A protein and the small-molecule ligand that binds it are described below.
Small molecule (SMILES): c1ccc2[nH]ccc2c1

Sequence of chain 1.A:
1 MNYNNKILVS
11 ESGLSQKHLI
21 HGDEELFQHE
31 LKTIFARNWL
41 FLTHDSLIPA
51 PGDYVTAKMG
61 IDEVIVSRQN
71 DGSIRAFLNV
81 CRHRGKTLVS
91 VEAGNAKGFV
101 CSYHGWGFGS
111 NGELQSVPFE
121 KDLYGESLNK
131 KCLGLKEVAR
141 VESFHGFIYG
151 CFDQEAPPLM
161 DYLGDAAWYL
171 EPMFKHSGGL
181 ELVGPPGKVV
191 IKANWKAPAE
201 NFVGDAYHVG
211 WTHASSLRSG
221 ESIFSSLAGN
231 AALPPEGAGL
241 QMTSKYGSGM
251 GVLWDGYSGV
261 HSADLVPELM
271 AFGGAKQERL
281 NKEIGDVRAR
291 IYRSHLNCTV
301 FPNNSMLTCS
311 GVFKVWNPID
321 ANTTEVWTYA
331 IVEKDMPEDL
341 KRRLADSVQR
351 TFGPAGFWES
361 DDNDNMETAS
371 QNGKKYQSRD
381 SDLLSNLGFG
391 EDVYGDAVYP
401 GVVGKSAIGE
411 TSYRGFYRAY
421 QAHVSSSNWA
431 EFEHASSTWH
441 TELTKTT

Binding-site contacts:
Ligand atom C6 contacts residue ASN297 of chain 1.A at 4.3 Å.
Ligand atom C8 contacts residue VAL209 of chain 1.A at 4.1 Å (hydrophobic).
Ligand atom C8 contacts residue ASN297 of chain 1.A at 3.6 Å.
Ligand atom C5 contacts residue HIS295 of chain 1.A at 3.4 Å.
Ligand atom C3 contacts residue HIS208 of chain 1.A at 4.1 Å.
Ligand atom C5 contacts residue VAL209 of chain 1.A at 4.4 Å (hydrophobic).
Ligand atom C3 contacts residue LEU307 of chain 1.A at 3.8 Å (hydrophobic).
Ligand atom C3 contacts residue FE1 of chain 1.I at 4.3 Å.
Ligand atom C7 contacts residue ALA206 of chain 1.A at 4.4 Å (hydrophobic).
Ligand atom C2 contacts residue NO1 of chain 1.H at 3.7 Å.
Ligand atom C2 contacts residue ASN297 of chain 1.A at 4.3 Å.
Ligand atom C2 contacts residue LEU307 of chain 1.A at 4.5 Å (hydrophobic).
Ligand atom C6 contacts residue HIS295 of chain 1.A at 4.0 Å.
Ligand atom C7 contacts residue VAL209 of chain 1.A at 4.1 Å (hydrophobic).
Ligand atom C4 contacts residue NO1 of chain 1.H at 3.0 Å.
Ligand atom C8 contacts residue HIS208 of chain 1.A at 4.4 Å.
Ligand atom N1 contacts residue PHE202 of chain 1.A at 4.5 Å.
Ligand atom C2 contacts residue PHE202 of chain 1.A at 3.9 Å (hydrophobic).
Ligand atom C4 contacts residue HIS295 of chain 1.A at 4.0 Å.
Ligand atom C6 contacts residue LEU253 of chain 1.A at 4.1 Å (hydrophobic).
Ligand atom N1 contacts residue ASN201 of chain 1.A at 3.8 Å.
Ligand atom C9 contacts residue ASN297 of chain 1.A at 4.2 Å.
Ligand atom C5 contacts residue NO1 of chain 1.H at 4.0 Å.
Ligand atom C9 contacts residue LEU307 of chain 1.A at 3.8 Å (hydrophobic).
Ligand atom C6 contacts residue VAL209 of chain 1.A at 4.2 Å (hydrophobic).
Ligand atom C2 contacts residue ASN201 of chain 1.A at 3.6 Å.
Ligand atom C4 contacts residue VAL209 of chain 1.A at 4.4 Å (hydrophobic).
Ligand atom C7 contacts residue ASP205 of chain 1.A at 4.3 Å.
Ligand atom C9 contacts residue VAL209 of chain 1.A at 4.3 Å (hydrophobic).
Ligand atom N1 contacts residue ASN297 of chain 1.A at 3.5 Å (h-bond).
Ligand atom C8 contacts residue ASP205 of chain 1.A at 3.8 Å.
Ligand atom N1 contacts residue HIS208 of chain 1.A at 3.9 Å.
Ligand atom C7 contacts residue ASN297 of chain 1.A at 3.5 Å.
Ligand atom C2 contacts residue HIS208 of chain 1.A at 3.7 Å.
Ligand atom C3 contacts residue NO1 of chain 1.H at 2.9 Å.
Ligand atom C4 contacts residue LEU307 of chain 1.A at 3.9 Å (hydrophobic).
Ligand atom N1 contacts residue ASP205 of chain 1.A at 3.1 Å (salt-bridge).
Ligand atom C9 contacts residue NO1 of chain 1.H at 3.0 Å.
Ligand atom C2 contacts residue ASP205 of chain 1.A at 3.9 Å.
Ligand atom C8 contacts residue NO1 of chain 1.H at 4.2 Å.